Binding-site contacts:
Ligand atom O2P contacts residue PHE629 of chain 2.I at 3.4 Å (h-bond).
Ligand atom N6 contacts residue GLY639 of chain 2.I at 2.9 Å (h-bond).
Ligand atom P contacts residue PHE629 of chain 2.I at 4.4 Å.
Ligand atom C6 contacts residue GLY639 of chain 2.I at 3.8 Å.
Ligand atom C2 contacts residue GLY639 of chain 2.I at 3.9 Å.
Ligand atom N7 contacts residue ASP609 of chain 2.I at 4.1 Å.
Ligand atom C6 contacts residue PRO419 of chain 2.I at 4.3 Å (hydrophobic).
Ligand atom N1 contacts residue VAL418 of chain 2.I at 3.8 Å.
Ligand atom C5 contacts residue SER632 of chain 2.I at 4.4 Å.
Ligand atom N1 contacts residue GLY639 of chain 2.I at 3.1 Å (h-bond).
Ligand atom N6 contacts residue VAL418 of chain 2.I at 3.8 Å.
Ligand atom C5 contacts residue PRO419 of chain 2.I at 4.2 Å (hydrophobic).
Ligand atom N6 contacts residue SER632 of chain 2.I at 4.0 Å.
Ligand atom O5' contacts residue PHE629 of chain 2.I at 3.9 Å.
Ligand atom C8 contacts residue HIS630 of chain 2.I at 3.1 Å.
Ligand atom C2 contacts residue PRO631 of chain 2.I at 4.3 Å (hydrophobic).
Ligand atom N7 contacts residue SER632 of chain 2.I at 3.8 Å.
Ligand atom N6 contacts residue PHE638 of chain 2.I at 3.8 Å.
Ligand atom C4 contacts residue PRO419 of chain 2.I at 4.0 Å (hydrophobic).
Ligand atom N6 contacts residue PRO631 of chain 2.I at 3.8 Å.
Ligand atom N6 contacts residue GLY637 of chain 2.I at 4.0 Å.
Ligand atom N9 contacts residue PRO419 of chain 2.I at 4.2 Å.
Ligand atom C5 contacts residue PRO631 of chain 2.I at 4.1 Å (hydrophobic).
Ligand atom C6 contacts residue VAL418 of chain 2.I at 4.0 Å (hydrophobic).
Ligand atom N1 contacts residue PRO631 of chain 2.I at 3.8 Å.
Ligand atom N9 contacts residue HIS630 of chain 2.I at 3.8 Å.
Ligand atom O2P contacts residue PRO631 of chain 2.I at 3.8 Å.
Ligand atom C2' contacts residue PRO419 of chain 2.I at 4.0 Å (hydrophobic).
Ligand atom N6 contacts residue PRO633 of chain 2.I at 4.2 Å.
Ligand atom N7 contacts residue HIS630 of chain 2.I at 3.6 Å.
Ligand atom N1 contacts residue PRO419 of chain 2.I at 4.2 Å.
Ligand atom O4' contacts residue HIS630 of chain 2.I at 4.2 Å.
Ligand atom O4' contacts residue PRO631 of chain 2.I at 4.1 Å.
Ligand atom C8 contacts residue ASP609 of chain 2.I at 4.4 Å.
Ligand atom C2 contacts residue PRO419 of chain 2.I at 4.2 Å (hydrophobic).
Ligand atom N3 contacts residue PRO419 of chain 2.I at 4.2 Å.
Ligand atom O5' contacts residue PRO631 of chain 2.I at 4.0 Å.
Ligand atom O2P contacts residue HIS628 of chain 2.I at 3.8 Å.
Ligand atom C6 contacts residue PRO631 of chain 2.I at 3.6 Å (hydrophobic).
Ligand atom C1' contacts residue HIS630 of chain 2.I at 3.8 Å.

Sequence of chain 2.I:
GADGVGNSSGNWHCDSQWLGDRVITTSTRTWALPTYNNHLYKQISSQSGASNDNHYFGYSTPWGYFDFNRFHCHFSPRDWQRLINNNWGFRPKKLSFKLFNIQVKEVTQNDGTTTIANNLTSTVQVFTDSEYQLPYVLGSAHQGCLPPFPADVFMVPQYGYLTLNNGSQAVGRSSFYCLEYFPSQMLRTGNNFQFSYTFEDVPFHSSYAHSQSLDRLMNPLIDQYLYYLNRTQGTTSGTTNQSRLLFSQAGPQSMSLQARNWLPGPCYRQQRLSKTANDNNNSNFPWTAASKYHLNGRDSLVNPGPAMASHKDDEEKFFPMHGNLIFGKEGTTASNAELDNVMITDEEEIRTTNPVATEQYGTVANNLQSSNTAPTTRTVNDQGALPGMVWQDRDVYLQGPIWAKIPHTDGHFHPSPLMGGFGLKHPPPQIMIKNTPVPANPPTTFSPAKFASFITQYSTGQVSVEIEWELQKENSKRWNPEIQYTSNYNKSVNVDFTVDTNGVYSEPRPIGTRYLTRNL

A small-molecule ligand and the protein it binds are described below.
Small molecule (SMILES): Nc1ncnc2c1ncn2[C@H]1C[C@H](O)[C@@H](COP(=O)(O)O)O1